Sequence of chain 2.A:
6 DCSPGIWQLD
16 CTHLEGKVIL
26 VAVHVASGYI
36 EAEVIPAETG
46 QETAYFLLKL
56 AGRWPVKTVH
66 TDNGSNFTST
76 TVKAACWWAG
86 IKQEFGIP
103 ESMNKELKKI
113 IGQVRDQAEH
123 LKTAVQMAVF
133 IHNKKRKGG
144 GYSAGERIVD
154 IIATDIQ

Sequence of chain 1.A:
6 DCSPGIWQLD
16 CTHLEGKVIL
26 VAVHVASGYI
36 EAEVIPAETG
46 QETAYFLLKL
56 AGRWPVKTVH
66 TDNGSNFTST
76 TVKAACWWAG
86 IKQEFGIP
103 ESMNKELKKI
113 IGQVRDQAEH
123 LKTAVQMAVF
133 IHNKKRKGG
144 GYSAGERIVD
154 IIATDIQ

A small-molecule ligand and the protein it binds are described below.
Small molecule (SMILES): Cc1nc2ccc(Br)cc2c(-c2ccc(Cl)cc2)c1[C@H](OC(C)(C)C)C(=O)O

Binding-site contacts:
Ligand atom C18 contacts residue THR125 of chain 2.A at 3.6 Å.
Ligand atom CL1 contacts residue TRP83 of chain 1.A at 3.7 Å.
Ligand atom CL1 contacts residue LEU53 of chain 1.A at 4.0 Å.
Ligand atom C19 contacts residue THR125 of chain 2.A at 3.3 Å.
Ligand atom C19 contacts residue HIS122 of chain 2.A at 3.9 Å.
Ligand atom C29 contacts residue MET129 of chain 2.A at 3.0 Å (hydrophobic).
Ligand atom N16 contacts residue GLN46 of chain 1.A at 4.0 Å.
Ligand atom C30 contacts residue THR125 of chain 2.A at 4.1 Å.
Ligand atom C31 contacts residue ALA79 of chain 1.A at 3.8 Å (hydrophobic).
Ligand atom O25 contacts residue GLU121 of chain 2.A at 3.4 Å (salt-bridge).
Ligand atom C19 contacts residue ALA120 of chain 2.A at 3.9 Å (hydrophobic).
Ligand atom O20 contacts residue HIS122 of chain 2.A at 3.9 Å.
Ligand atom C24 contacts residue GLN46 of chain 1.A at 3.8 Å.
Ligand atom O25 contacts residue ALA120 of chain 2.A at 3.8 Å.
Ligand atom C33 contacts residue GLN46 of chain 1.A at 3.2 Å.
Ligand atom C29 contacts residue THR125 of chain 2.A at 3.8 Å.
Ligand atom O25 contacts residue THR125 of chain 2.A at 2.6 Å (h-bond).
Ligand atom C33 contacts residue HIS122 of chain 2.A at 3.7 Å.
Ligand atom C21 contacts residue THR125 of chain 2.A at 3.6 Å.
Ligand atom CL1 contacts residue MET129 of chain 2.A at 3.1 Å.
Ligand atom C30 contacts residue MET129 of chain 2.A at 3.5 Å (hydrophobic).
Ligand atom C32 contacts residue ALA79 of chain 1.A at 3.9 Å (hydrophobic).
Ligand atom O26 contacts residue GLU121 of chain 2.A at 2.8 Å (salt-bridge).
Ligand atom O20 contacts residue THR125 of chain 2.A at 3.3 Å (h-bond).
Ligand atom C2 contacts residue ALA79 of chain 1.A at 4.0 Å (hydrophobic).
Ligand atom C31 contacts residue ALA80 of chain 1.A at 3.7 Å (hydrophobic).
Ligand atom C32 contacts residue THR76 of chain 1.A at 3.9 Å.
Ligand atom C28 contacts residue GLN119 of chain 2.A at 4.0 Å.
Ligand atom C23 contacts residue THR125 of chain 2.A at 3.8 Å.
Ligand atom C29 contacts residue GLN119 of chain 2.A at 4.0 Å.
Ligand atom C24 contacts residue THR76 of chain 1.A at 2.9 Å.
Ligand atom BR1 contacts residue ALA79 of chain 1.A at 3.7 Å.
Ligand atom C22 contacts residue THR125 of chain 2.A at 3.4 Å.
Ligand atom C19 contacts residue GLU121 of chain 2.A at 3.5 Å.
Ligand atom C23 contacts residue TYR50 of chain 1.A at 4.0 Å (hydrophobic).
Ligand atom O25 contacts residue HIS122 of chain 2.A at 2.9 Å (h-bond).
Ligand atom C15 contacts residue GLN46 of chain 1.A at 4.0 Å.
Ligand atom C23 contacts residue GLN46 of chain 1.A at 3.8 Å.
Ligand atom C33 contacts residue GLU121 of chain 2.A at 3.8 Å.
Ligand atom O26 contacts residue ALA120 of chain 2.A at 3.4 Å.